Sequence of chain 1.B:
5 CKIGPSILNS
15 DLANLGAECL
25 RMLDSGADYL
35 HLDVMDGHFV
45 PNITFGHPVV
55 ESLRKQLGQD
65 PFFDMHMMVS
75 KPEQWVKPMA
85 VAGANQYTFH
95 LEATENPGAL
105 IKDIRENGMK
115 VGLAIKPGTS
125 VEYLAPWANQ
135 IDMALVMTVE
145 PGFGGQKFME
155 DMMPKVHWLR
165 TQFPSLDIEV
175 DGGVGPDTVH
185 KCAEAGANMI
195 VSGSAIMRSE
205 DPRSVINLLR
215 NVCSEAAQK

Binding-site contacts:
Ligand atom O1 contacts residue MET39 of chain 1.B at 3.6 Å.
Ligand atom O13 contacts residue ASP175 of chain 1.B at 2.6 Å (salt-bridge).
Ligand atom C3 contacts residue ASP175 of chain 1.B at 3.7 Å.
Ligand atom O10 contacts residue GLY177 of chain 1.B at 2.6 Å (h-bond).
Ligand atom O13 contacts residue ASP37 of chain 1.B at 2.9 Å (salt-bridge).
Ligand atom O14 contacts residue PHE147 of chain 1.B at 3.2 Å (h-bond).
Ligand atom O4 contacts residue ASP37 of chain 1.B at 3.1 Å (salt-bridge).
Ligand atom O11 contacts residue GLY148 of chain 1.B at 3.8 Å.
Ligand atom C6 contacts residue ASP175 of chain 1.B at 3.2 Å.
Ligand atom O4 contacts residue MET72 of chain 1.B at 3.6 Å.
Ligand atom C7 contacts residue SER10 of chain 1.B at 3.9 Å.
Ligand atom C2 contacts residue PHE147 of chain 1.B at 3.5 Å (hydrophobic).
Ligand atom O10 contacts residue GLY176 of chain 1.B at 3.5 Å.
Ligand atom O4 contacts residue MET141 of chain 1.B at 3.8 Å.
Ligand atom C5 contacts residue FE21 of chain 1.I at 3.2 Å.
Ligand atom C7 contacts residue ASP175 of chain 1.B at 3.3 Å.
Ligand atom P9 contacts residue GLY177 of chain 1.B at 3.7 Å.
Ligand atom O4 contacts residue ASP175 of chain 1.B at 3.0 Å (salt-bridge).
Ligand atom O1 contacts residue MET72 of chain 1.B at 3.3 Å (h-bond).
Ligand atom P9 contacts residue GLY149 of chain 1.B at 3.8 Å.
Ligand atom C5 contacts residue ASP175 of chain 1.B at 3.4 Å.
Ligand atom C2 contacts residue GLY146 of chain 1.B at 3.9 Å.
Ligand atom O1 contacts residue PRO145 of chain 1.B at 3.3 Å.
Ligand atom C5 contacts residue LEU12 of chain 1.B at 3.9 Å (hydrophobic).
Ligand atom O1 contacts residue GLY146 of chain 1.B at 2.8 Å (h-bond).
Ligand atom C5 contacts residue ASP37 of chain 1.B at 3.3 Å.
Ligand atom O13 contacts residue SER10 of chain 1.B at 3.6 Å.
Ligand atom O1 contacts residue PHE147 of chain 1.B at 3.8 Å.
Ligand atom O11 contacts residue SER198 of chain 1.B at 3.2 Å (h-bond).
Ligand atom C3 contacts residue ASP37 of chain 1.B at 3.7 Å.
Ligand atom O12 contacts residue GLY177 of chain 1.B at 3.7 Å.
Ligand atom O11 contacts residue GLY149 of chain 1.B at 2.9 Å (h-bond).
Ligand atom O10 contacts residue GLY149 of chain 1.B at 3.7 Å.
Ligand atom O13 contacts residue FE21 of chain 1.I at 2.3 Å.
Ligand atom O4 contacts residue HIS70 of chain 1.B at 3.2 Å (h-bond).
Ligand atom O13 contacts residue HIS35 of chain 1.B at 3.5 Å (h-bond).
Ligand atom O4 contacts residue FE21 of chain 1.I at 2.2 Å.
Ligand atom C3 contacts residue FE21 of chain 1.I at 3.0 Å.
Ligand atom O12 contacts residue GLY197 of chain 1.B at 3.1 Å (h-bond).
Ligand atom O14 contacts residue GLY148 of chain 1.B at 3.5 Å.

This small molecule binds to this protein.
Small molecule (SMILES): O=C(CO)[C@H](O)[C@H](O)COP(=O)(O)O